Sequence of chain 3.D:
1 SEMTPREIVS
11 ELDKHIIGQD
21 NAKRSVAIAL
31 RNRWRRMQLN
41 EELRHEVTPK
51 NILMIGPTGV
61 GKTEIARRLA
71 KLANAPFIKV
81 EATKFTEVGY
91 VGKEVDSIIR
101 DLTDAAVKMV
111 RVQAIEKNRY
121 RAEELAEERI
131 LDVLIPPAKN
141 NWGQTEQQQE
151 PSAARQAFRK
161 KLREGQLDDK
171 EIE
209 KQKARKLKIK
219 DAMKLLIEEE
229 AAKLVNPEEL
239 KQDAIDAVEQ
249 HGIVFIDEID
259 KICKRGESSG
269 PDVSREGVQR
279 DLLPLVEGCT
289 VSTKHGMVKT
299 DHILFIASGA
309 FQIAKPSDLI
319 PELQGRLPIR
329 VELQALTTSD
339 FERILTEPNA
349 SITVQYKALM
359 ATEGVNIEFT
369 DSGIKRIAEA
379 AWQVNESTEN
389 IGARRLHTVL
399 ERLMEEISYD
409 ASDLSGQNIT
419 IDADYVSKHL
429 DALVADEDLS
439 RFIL

Sequence of chain 3.C:
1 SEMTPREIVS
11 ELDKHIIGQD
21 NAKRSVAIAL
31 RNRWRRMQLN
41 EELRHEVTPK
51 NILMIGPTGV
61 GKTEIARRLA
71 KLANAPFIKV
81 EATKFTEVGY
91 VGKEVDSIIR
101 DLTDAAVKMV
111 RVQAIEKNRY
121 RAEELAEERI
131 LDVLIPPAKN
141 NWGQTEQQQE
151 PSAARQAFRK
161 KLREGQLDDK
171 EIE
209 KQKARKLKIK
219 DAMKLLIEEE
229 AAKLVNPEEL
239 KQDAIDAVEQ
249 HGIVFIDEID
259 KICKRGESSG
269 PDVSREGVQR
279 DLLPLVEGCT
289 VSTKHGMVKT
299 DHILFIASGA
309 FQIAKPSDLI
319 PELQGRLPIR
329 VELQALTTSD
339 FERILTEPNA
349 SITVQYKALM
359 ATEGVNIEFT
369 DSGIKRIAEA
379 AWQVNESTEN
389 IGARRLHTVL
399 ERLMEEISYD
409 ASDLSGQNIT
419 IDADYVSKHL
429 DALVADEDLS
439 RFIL

This small molecule binds to this protein.
Small molecule (SMILES): Nc1ncnc2c1ncn2[C@@H]1O[C@H](CO[P](=O)(O)O[P](=O)(O)NP(=O)(O)O)[C@@H](O)[C@H]1O

Binding-site contacts:
Ligand atom N6 contacts residue ILE17 of chain 3.C at 2.5 Å (h-bond).
Ligand atom N7 contacts residue HIS15 of chain 3.C at 3.0 Å (h-bond).
Ligand atom O3G contacts residue ARG392 of chain 3.C at 2.8 Å (salt-bridge).
Ligand atom C2 contacts residue GLY61 of chain 3.C at 3.4 Å.
Ligand atom O2B contacts residue GLY61 of chain 3.C at 2.8 Å (h-bond).
Ligand atom O3A contacts residue GLY61 of chain 3.C at 2.8 Å (h-bond).
Ligand atom N6 contacts residue ILE16 of chain 3.C at 3.2 Å.
Ligand atom C2 contacts residue VAL60 of chain 3.C at 3.1 Å (hydrophobic).
Ligand atom O2' contacts residue HIS395 of chain 3.C at 3.6 Å.
Ligand atom O3G contacts residue GLY59 of chain 3.C at 3.0 Å (h-bond).
Ligand atom O3A contacts residue VAL60 of chain 3.C at 3.6 Å (h-bond).
Ligand atom O1G contacts residue LYS62 of chain 3.C at 3.0 Å (salt-bridge).
Ligand atom N3B contacts residue ARG392 of chain 3.C at 3.4 Å (salt-bridge).
Ligand atom O1G contacts residue GLY59 of chain 3.C at 3.0 Å (h-bond).
Ligand atom O1A contacts residue GLY61 of chain 3.C at 2.6 Å (h-bond).
Ligand atom PA contacts residue GLY61 of chain 3.C at 3.3 Å.
Ligand atom O1G contacts residue PRO57 of chain 3.C at 2.6 Å (h-bond).
Ligand atom PG contacts residue GLY59 of chain 3.C at 3.1 Å.
Ligand atom C2 contacts residue LEU334 of chain 3.C at 3.5 Å (hydrophobic).
Ligand atom O1A contacts residue GLU64 of chain 3.C at 3.2 Å (salt-bridge).
Ligand atom N3 contacts residue ALA391 of chain 3.C at 3.0 Å.
Ligand atom O2A contacts residue THR63 of chain 3.C at 2.5 Å (h-bond).
Ligand atom O4' contacts residue ALA391 of chain 3.C at 3.0 Å.
Ligand atom O5' contacts residue GLY59 of chain 3.C at 3.6 Å.
Ligand atom PA contacts residue THR63 of chain 3.C at 3.4 Å.
Ligand atom O1A contacts residue THR63 of chain 3.C at 3.2 Å.
Ligand atom N1 contacts residue VAL60 of chain 3.C at 3.0 Å (h-bond).
Ligand atom O1B contacts residue LYS62 of chain 3.C at 2.9 Å.
Ligand atom O3G contacts residue THR58 of chain 3.C at 2.9 Å.
Ligand atom PB contacts residue GLY61 of chain 3.C at 3.4 Å.
Ligand atom C2 contacts residue GLY59 of chain 3.C at 3.5 Å.
Ligand atom O2B contacts residue VAL60 of chain 3.C at 2.9 Å (h-bond).
Ligand atom O5' contacts residue ARG392 of chain 3.C at 3.4 Å (salt-bridge).
Ligand atom O1B contacts residue GLY61 of chain 3.C at 3.4 Å (h-bond).
Ligand atom O2B contacts residue LYS62 of chain 3.C at 3.0 Å (salt-bridge).
Ligand atom O1B contacts residue THR63 of chain 3.C at 2.5 Å (h-bond).
Ligand atom N3B contacts residue GLY59 of chain 3.C at 2.9 Å (h-bond).
Ligand atom O2A contacts residue ARG392 of chain 3.C at 3.4 Å (salt-bridge).
Ligand atom O1G contacts residue THR58 of chain 3.C at 2.7 Å.
Ligand atom N1 contacts residue LEU334 of chain 3.C at 3.1 Å.